Sequence of chain 1.A:
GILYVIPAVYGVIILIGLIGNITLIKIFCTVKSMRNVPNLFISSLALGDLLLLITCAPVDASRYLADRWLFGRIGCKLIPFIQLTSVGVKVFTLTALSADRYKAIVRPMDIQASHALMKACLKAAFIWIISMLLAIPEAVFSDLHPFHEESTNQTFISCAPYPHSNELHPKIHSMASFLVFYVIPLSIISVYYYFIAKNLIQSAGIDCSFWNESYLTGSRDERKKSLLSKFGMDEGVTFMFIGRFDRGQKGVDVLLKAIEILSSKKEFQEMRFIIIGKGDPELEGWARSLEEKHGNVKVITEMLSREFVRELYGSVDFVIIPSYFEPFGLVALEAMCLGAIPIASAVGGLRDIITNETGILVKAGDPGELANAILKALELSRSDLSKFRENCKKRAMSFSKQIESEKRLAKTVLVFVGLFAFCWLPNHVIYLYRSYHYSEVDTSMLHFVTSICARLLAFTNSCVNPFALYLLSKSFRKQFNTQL

A small-molecule ligand and the protein it binds are described below.
Small molecule (SMILES): COc1ccc(C2(CNC(=O)[C@](C)(Cc3c[nH]c4ccccc34)NC(=O)Nc3ccc([N+](=O)[O-])cc3)CCCCC2)nc1

Binding-site contacts:
Ligand atom CBJ contacts residue PRO161 of chain 1.A at 3.7 Å (hydrophobic).
Ligand atom CBA contacts residue ARG455 of chain 1.A at 3.4 Å.
Ligand atom CAV contacts residue LEU84 of chain 1.A at 3.7 Å (hydrophobic).
Ligand atom CAE contacts residue PRO161 of chain 1.A at 3.3 Å (hydrophobic).
Ligand atom CBI contacts residue TYR431 of chain 1.A at 3.6 Å (hydrophobic).
Ligand atom CBM contacts residue TYR431 of chain 1.A at 3.5 Å (hydrophobic).
Ligand atom CBK contacts residue TYR162 of chain 1.A at 3.4 Å (hydrophobic).
Ligand atom CAK contacts residue GLN83 of chain 1.A at 3.8 Å.
Ligand atom NAF contacts residue SER142 of chain 1.A at 3.2 Å (h-bond).
Ligand atom CAY contacts residue GLN83 of chain 1.A at 3.4 Å.
Ligand atom CBJ contacts residue TYR431 of chain 1.A at 3.8 Å (hydrophobic).
Ligand atom O2 contacts residue PRO163 of chain 1.A at 3.3 Å.
Ligand atom CAA contacts residue GLN83 of chain 1.A at 3.3 Å.
Ligand atom O1 contacts residue HIS173 of chain 1.A at 3.5 Å.
Ligand atom CAT contacts residue HIS428 of chain 1.A at 3.4 Å.
Ligand atom O2 contacts residue PRO161 of chain 1.A at 3.8 Å.
Ligand atom OBC contacts residue ARG455 of chain 1.A at 3.1 Å (salt-bridge).
Ligand atom CBA contacts residue ASN427 of chain 1.A at 3.5 Å.
Ligand atom O1 contacts residue PRO170 of chain 1.A at 2.5 Å.
Ligand atom CBK contacts residue TYR431 of chain 1.A at 3.8 Å (hydrophobic).
Ligand atom OAN contacts residue TYR431 of chain 1.A at 3.7 Å.
Ligand atom NBO contacts residue PRO170 of chain 1.A at 3.5 Å.
Ligand atom CBD contacts residue ARG455 of chain 1.A at 3.3 Å.
Ligand atom NBE contacts residue GLU138 of chain 1.A at 2.7 Å (salt-bridge).
Ligand atom NBH contacts residue GLU138 of chain 1.A at 2.5 Å (salt-bridge).
Ligand atom CBN contacts residue GLU138 of chain 1.A at 3.7 Å.
Ligand atom O2 contacts residue PRO170 of chain 1.A at 3.1 Å.
Ligand atom CAH contacts residue CYS159 of chain 1.A at 3.8 Å (hydrophobic).
Ligand atom O1 contacts residue HIS169 of chain 1.A at 3.8 Å.
Ligand atom CBL contacts residue TYR431 of chain 1.A at 3.7 Å (hydrophobic).
Ligand atom CBI contacts residue GLU138 of chain 1.A at 3.6 Å.
Ligand atom OAN contacts residue GLU138 of chain 1.A at 3.6 Å.
Ligand atom CBM contacts residue PHE141 of chain 1.A at 3.8 Å (hydrophobic).
Ligand atom CAZ contacts residue ARG455 of chain 1.A at 3.3 Å.
Ligand atom CAE contacts residue SER142 of chain 1.A at 3.8 Å.
Ligand atom CBN contacts residue TYR431 of chain 1.A at 3.5 Å (hydrophobic).
Ligand atom CAS contacts residue HIS428 of chain 1.A at 3.7 Å.
Ligand atom CBF contacts residue GLU138 of chain 1.A at 3.1 Å.
Ligand atom OBG contacts residue TYR431 of chain 1.A at 3.4 Å.
Ligand atom CAH contacts residue PRO80 of chain 1.A at 3.8 Å (hydrophobic).